Binding-site contacts:
Ligand atom N1 contacts residue GLU203 of chain 2.A at 3.6 Å (salt-bridge).
Ligand atom N2 contacts residue VAL262 of chain 2.A at 4.3 Å.
Ligand atom C3 contacts residue LEU118 of chain 2.A at 3.8 Å (hydrophobic).
Ligand atom N contacts residue VAL262 of chain 2.A at 3.6 Å.
Ligand atom C3 contacts residue TYR202 of chain 2.A at 3.9 Å (hydrophobic).
Ligand atom N1 contacts residue ASN245 of chain 2.A at 3.9 Å.
Ligand atom C2 contacts residue VAL219 of chain 2.A at 3.9 Å (hydrophobic).
Ligand atom C2 contacts residue TYR202 of chain 2.A at 3.8 Å (hydrophobic).
Ligand atom C1 contacts residue VAL219 of chain 2.A at 3.9 Å (hydrophobic).
Ligand atom C3 contacts residue ALA119 of chain 2.A at 4.0 Å (hydrophobic).
Ligand atom C1 contacts residue GLY120 of chain 2.A at 3.8 Å.
Ligand atom C3 contacts residue GLY120 of chain 2.A at 4.3 Å.
Ligand atom C contacts residue ALA119 of chain 2.A at 3.7 Å (hydrophobic).
Ligand atom N contacts residue GLY120 of chain 2.A at 4.1 Å.
Ligand atom O contacts residue GLY220 of chain 2.A at 3.5 Å.
Ligand atom N1 contacts residue TYR202 of chain 2.A at 3.8 Å.
Ligand atom C2 contacts residue GLU203 of chain 2.A at 3.9 Å.
Ligand atom N contacts residue ILE257 of chain 2.A at 4.2 Å.
Ligand atom N2 contacts residue TYR202 of chain 2.A at 3.9 Å.
Ligand atom C contacts residue GLY120 of chain 2.A at 3.6 Å.
Ligand atom C2 contacts residue GLY120 of chain 2.A at 4.2 Å.
Ligand atom O contacts residue VAL219 of chain 2.A at 3.9 Å.
Ligand atom C1 contacts residue TYR202 of chain 2.A at 3.6 Å (hydrophobic).
Ligand atom C2 contacts residue GLY220 of chain 2.A at 4.3 Å.
Ligand atom N2 contacts residue DMS1 of chain 2.C at 4.2 Å.
Ligand atom O contacts residue GLU203 of chain 2.A at 3.9 Å.
Ligand atom N contacts residue ALA119 of chain 2.A at 3.7 Å.
Ligand atom N2 contacts residue LEU118 of chain 2.A at 4.0 Å.
Ligand atom O contacts residue MET221 of chain 2.A at 3.5 Å.
Ligand atom C contacts residue ASN245 of chain 2.A at 3.8 Å.
Ligand atom N2 contacts residue GLY120 of chain 2.A at 4.0 Å.
Ligand atom N contacts residue ALA244 of chain 2.A at 3.3 Å.
Ligand atom N1 contacts residue ALA119 of chain 2.A at 4.0 Å.
Ligand atom C contacts residue TYR202 of chain 2.A at 4.0 Å (hydrophobic).
Ligand atom C3 contacts residue DMS1 of chain 2.C at 3.8 Å.
Ligand atom C contacts residue VAL262 of chain 2.A at 4.2 Å (hydrophobic).
Ligand atom C1 contacts residue GLU203 of chain 2.A at 3.0 Å.
Ligand atom N contacts residue ASN245 of chain 2.A at 2.8 Å (h-bond).
Ligand atom N2 contacts residue ALA119 of chain 2.A at 3.8 Å.
Ligand atom N1 contacts residue GLY120 of chain 2.A at 3.5 Å (h-bond).

Sequence of chain 2.A:
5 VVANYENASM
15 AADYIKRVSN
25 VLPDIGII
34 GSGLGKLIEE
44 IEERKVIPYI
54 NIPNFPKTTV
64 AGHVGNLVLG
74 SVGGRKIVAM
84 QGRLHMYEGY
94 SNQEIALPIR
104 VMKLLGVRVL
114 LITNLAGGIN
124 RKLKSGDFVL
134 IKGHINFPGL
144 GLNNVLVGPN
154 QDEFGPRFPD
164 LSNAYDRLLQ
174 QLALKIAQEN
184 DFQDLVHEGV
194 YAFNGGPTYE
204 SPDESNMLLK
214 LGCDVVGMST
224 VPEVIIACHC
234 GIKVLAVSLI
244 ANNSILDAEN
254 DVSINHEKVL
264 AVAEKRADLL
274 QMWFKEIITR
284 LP

The small molecule below binds the protein below.
Small molecule (SMILES): Nc1ncc(O)cn1